Sequence of chain 1.D:
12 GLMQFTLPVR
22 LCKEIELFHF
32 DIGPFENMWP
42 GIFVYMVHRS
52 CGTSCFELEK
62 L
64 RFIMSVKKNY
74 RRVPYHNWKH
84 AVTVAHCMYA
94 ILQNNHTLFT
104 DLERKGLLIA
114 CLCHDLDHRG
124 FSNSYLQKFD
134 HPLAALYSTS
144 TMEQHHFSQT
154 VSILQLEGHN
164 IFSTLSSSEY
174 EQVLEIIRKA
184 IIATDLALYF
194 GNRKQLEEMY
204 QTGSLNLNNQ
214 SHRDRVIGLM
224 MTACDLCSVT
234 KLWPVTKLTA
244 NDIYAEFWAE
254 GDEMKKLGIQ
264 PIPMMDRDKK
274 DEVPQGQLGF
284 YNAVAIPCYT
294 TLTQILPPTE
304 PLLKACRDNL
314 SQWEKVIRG

The small molecule below binds the protein below.
Small molecule (SMILES): COCc1cnn(C)c1C(=O)Nc1ccn2nc(-c3ccccc3)nc2c1

Binding-site contacts:
Ligand atom C20 contacts residue MET267 of chain 1.D at 3.7 Å (hydrophobic).
Ligand atom C24 contacts residue MET267 of chain 1.D at 3.6 Å (hydrophobic).
Ligand atom C15 contacts residue MET267 of chain 1.D at 3.6 Å (hydrophobic).
Ligand atom C10 contacts residue PHE283 of chain 1.D at 3.7 Å (hydrophobic).
Ligand atom C16 contacts residue GLN280 of chain 1.D at 3.2 Å.
Ligand atom C4 contacts residue LEU229 of chain 1.D at 3.5 Å (hydrophobic).
Ligand atom C14 contacts residue PHE283 of chain 1.D at 2.9 Å (hydrophobic).
Ligand atom C20 contacts residue GLY279 of chain 1.D at 3.5 Å.
Ligand atom C17 contacts residue MET267 of chain 1.D at 3.4 Å (hydrophobic).
Ligand atom C15 contacts residue PHE283 of chain 1.D at 3.7 Å (hydrophobic).
Ligand atom N12 contacts residue PHE283 of chain 1.D at 3.4 Å.
Ligand atom C6 contacts residue ILE246 of chain 1.D at 3.6 Å (hydrophobic).
Ligand atom C17 contacts residue GLN280 of chain 1.D at 3.8 Å.
Ligand atom N21 contacts residue MET267 of chain 1.D at 3.6 Å.
Ligand atom C17 contacts residue TYR247 of chain 1.D at 3.3 Å (hydrophobic).
Ligand atom N18 contacts residue MET267 of chain 1.D at 3.5 Å.
Ligand atom N1 contacts residue ILE246 of chain 1.D at 3.6 Å.
Ligand atom C6 contacts residue VAL232 of chain 1.D at 3.4 Å (hydrophobic).
Ligand atom C25 contacts residue GLU275 of chain 1.D at 3.5 Å.
Ligand atom N21 contacts residue TYR247 of chain 1.D at 2.4 Å (h-bond).
Ligand atom C24 contacts residue PRO266 of chain 1.D at 3.5 Å (hydrophobic).
Ligand atom C27 contacts residue TYR247 of chain 1.D at 3.5 Å (hydrophobic).
Ligand atom C22 contacts residue GLY279 of chain 1.D at 3.5 Å.
Ligand atom C2 contacts residue PHE283 of chain 1.D at 3.7 Å (hydrophobic).
Ligand atom C23 contacts residue MET267 of chain 1.D at 3.5 Å (hydrophobic).
Ligand atom C16 contacts residue TYR247 of chain 1.D at 3.7 Å (hydrophobic).
Ligand atom C22 contacts residue MET267 of chain 1.D at 3.6 Å (hydrophobic).
Ligand atom O11 contacts residue GLN280 of chain 1.D at 2.9 Å (h-bond).
Ligand atom C6 contacts residue SER231 of chain 1.D at 3.5 Å.
Ligand atom C26 contacts residue GLU275 of chain 1.D at 3.6 Å.
Ligand atom O8 contacts residue PHE283 of chain 1.D at 3.7 Å.
Ligand atom N5 contacts residue ILE246 of chain 1.D at 3.8 Å.
Ligand atom C25 contacts residue PRO266 of chain 1.D at 3.8 Å (hydrophobic).
Ligand atom C7 contacts residue PHE250 of chain 1.D at 3.6 Å (hydrophobic).
Ligand atom N19 contacts residue GLY279 of chain 1.D at 3.8 Å.
Ligand atom N5 contacts residue SER231 of chain 1.D at 3.8 Å.
Ligand atom C13 contacts residue PHE283 of chain 1.D at 3.4 Å (hydrophobic).
Ligand atom C26 contacts residue VAL276 of chain 1.D at 3.8 Å (hydrophobic).
Ligand atom N19 contacts residue MET267 of chain 1.D at 3.6 Å.
Ligand atom C20 contacts residue TYR247 of chain 1.D at 3.5 Å (hydrophobic).